Binding-site contacts:
Ligand atom C4 contacts residue ASP241 of chain 1.B at 3.5 Å.
Ligand atom C6 contacts residue ASN226 of chain 1.B at 3.4 Å.
Ligand atom C7 contacts residue LYS242 of chain 1.B at 3.4 Å.
Ligand atom N1 contacts residue TYR139 of chain 1.B at 4.1 Å.
Ligand atom C3 contacts residue THR240 of chain 1.B at 3.3 Å.
Ligand atom S1 contacts residue GLN244 of chain 1.B at 3.3 Å (h-bond).
Ligand atom C5 contacts residue LYS242 of chain 1.B at 3.6 Å.
Ligand atom O3 contacts residue LYS242 of chain 1.B at 3.6 Å.
Ligand atom C5 contacts residue THR240 of chain 1.B at 3.8 Å.
Ligand atom O2 contacts residue GLN244 of chain 1.B at 2.7 Å (h-bond).
Ligand atom C3 contacts residue LYS228 of chain 1.B at 4.0 Å.
Ligand atom C5 contacts residue LYS228 of chain 1.B at 4.3 Å.
Ligand atom C1 contacts residue TYR139 of chain 1.B at 3.9 Å (hydrophobic).
Ligand atom N1 contacts residue THR240 of chain 1.B at 4.3 Å.
Ligand atom C2 contacts residue TYR139 of chain 1.B at 3.1 Å (hydrophobic).
Ligand atom C8 contacts residue LYS242 of chain 1.B at 4.2 Å.
Ligand atom C6 contacts residue LYS242 of chain 1.B at 3.4 Å.
Ligand atom C5 contacts residue ASN226 of chain 1.B at 3.1 Å.
Ligand atom C9 contacts residue TYR139 of chain 1.B at 4.3 Å (hydrophobic).
Ligand atom C5 contacts residue ASP241 of chain 1.B at 3.9 Å.
Ligand atom C3 contacts residue ASP241 of chain 1.B at 3.4 Å.
Ligand atom O2 contacts residue THR240 of chain 1.B at 4.1 Å.
Ligand atom C8 contacts residue ASP241 of chain 1.B at 3.3 Å.
Ligand atom C9 contacts residue GLN244 of chain 1.B at 3.4 Å.
Ligand atom C4 contacts residue LYS242 of chain 1.B at 3.8 Å.
Ligand atom C6 contacts residue ASP241 of chain 1.B at 4.5 Å.
Ligand atom N1 contacts residue ASP241 of chain 1.B at 3.6 Å (salt-bridge).
Ligand atom C6 contacts residue TYR139 of chain 1.B at 3.6 Å (hydrophobic).
Ligand atom C5 contacts residue ALA227 of chain 1.B at 3.6 Å (hydrophobic).
Ligand atom C5 contacts residue TYR139 of chain 1.B at 3.3 Å (hydrophobic).
Ligand atom O3 contacts residue TYR139 of chain 1.B at 2.8 Å.
Ligand atom C8 contacts residue GLN244 of chain 1.B at 3.7 Å.
Ligand atom C3 contacts residue TYR139 of chain 1.B at 3.6 Å (hydrophobic).
Ligand atom C7 contacts residue TYR139 of chain 1.B at 3.3 Å (hydrophobic).
Ligand atom C4 contacts residue TYR139 of chain 1.B at 3.1 Å (hydrophobic).
Ligand atom C4 contacts residue THR240 of chain 1.B at 3.8 Å.
Ligand atom O1 contacts residue GLN244 of chain 1.B at 3.7 Å.
Ligand atom O3 contacts residue ASP241 of chain 1.B at 4.1 Å.

A protein and the small-molecule ligand that binds it are described below.
Small molecule (SMILES): O=S1(=O)CCN(Cc2ccco2)CC1

Sequence of chain 1.B:
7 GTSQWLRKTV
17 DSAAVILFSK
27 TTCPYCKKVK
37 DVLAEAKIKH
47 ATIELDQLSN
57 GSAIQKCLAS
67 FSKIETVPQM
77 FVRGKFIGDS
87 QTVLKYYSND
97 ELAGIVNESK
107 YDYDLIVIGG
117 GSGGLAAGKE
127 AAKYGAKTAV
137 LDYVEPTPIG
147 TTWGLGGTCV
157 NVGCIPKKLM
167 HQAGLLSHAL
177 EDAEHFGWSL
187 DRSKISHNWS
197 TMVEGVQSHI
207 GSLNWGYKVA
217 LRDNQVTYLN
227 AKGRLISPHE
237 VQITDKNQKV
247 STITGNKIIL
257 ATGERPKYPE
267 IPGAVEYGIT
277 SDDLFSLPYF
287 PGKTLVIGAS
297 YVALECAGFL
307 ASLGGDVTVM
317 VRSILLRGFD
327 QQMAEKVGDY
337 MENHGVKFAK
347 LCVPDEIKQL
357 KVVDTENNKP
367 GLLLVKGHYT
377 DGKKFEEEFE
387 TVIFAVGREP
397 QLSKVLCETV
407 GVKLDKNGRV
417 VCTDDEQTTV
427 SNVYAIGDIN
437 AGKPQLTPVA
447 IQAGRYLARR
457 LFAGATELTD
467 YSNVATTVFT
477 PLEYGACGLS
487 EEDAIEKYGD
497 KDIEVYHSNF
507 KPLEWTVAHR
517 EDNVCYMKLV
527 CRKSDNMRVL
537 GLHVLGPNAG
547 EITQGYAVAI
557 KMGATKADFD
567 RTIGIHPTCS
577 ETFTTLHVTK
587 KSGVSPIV